The small molecule below binds the protein below.
Small molecule (SMILES): Nc1ncnc2c1ncn2[C@@H]1O[C@H](CO[P](=O)(O)O[P](=O)(O)OC[C@H]2O[C@@H](O)[C@H](O)[C@@H]2O)[C@@H](O)[C@H]1O

Sequence of chain 1.D:
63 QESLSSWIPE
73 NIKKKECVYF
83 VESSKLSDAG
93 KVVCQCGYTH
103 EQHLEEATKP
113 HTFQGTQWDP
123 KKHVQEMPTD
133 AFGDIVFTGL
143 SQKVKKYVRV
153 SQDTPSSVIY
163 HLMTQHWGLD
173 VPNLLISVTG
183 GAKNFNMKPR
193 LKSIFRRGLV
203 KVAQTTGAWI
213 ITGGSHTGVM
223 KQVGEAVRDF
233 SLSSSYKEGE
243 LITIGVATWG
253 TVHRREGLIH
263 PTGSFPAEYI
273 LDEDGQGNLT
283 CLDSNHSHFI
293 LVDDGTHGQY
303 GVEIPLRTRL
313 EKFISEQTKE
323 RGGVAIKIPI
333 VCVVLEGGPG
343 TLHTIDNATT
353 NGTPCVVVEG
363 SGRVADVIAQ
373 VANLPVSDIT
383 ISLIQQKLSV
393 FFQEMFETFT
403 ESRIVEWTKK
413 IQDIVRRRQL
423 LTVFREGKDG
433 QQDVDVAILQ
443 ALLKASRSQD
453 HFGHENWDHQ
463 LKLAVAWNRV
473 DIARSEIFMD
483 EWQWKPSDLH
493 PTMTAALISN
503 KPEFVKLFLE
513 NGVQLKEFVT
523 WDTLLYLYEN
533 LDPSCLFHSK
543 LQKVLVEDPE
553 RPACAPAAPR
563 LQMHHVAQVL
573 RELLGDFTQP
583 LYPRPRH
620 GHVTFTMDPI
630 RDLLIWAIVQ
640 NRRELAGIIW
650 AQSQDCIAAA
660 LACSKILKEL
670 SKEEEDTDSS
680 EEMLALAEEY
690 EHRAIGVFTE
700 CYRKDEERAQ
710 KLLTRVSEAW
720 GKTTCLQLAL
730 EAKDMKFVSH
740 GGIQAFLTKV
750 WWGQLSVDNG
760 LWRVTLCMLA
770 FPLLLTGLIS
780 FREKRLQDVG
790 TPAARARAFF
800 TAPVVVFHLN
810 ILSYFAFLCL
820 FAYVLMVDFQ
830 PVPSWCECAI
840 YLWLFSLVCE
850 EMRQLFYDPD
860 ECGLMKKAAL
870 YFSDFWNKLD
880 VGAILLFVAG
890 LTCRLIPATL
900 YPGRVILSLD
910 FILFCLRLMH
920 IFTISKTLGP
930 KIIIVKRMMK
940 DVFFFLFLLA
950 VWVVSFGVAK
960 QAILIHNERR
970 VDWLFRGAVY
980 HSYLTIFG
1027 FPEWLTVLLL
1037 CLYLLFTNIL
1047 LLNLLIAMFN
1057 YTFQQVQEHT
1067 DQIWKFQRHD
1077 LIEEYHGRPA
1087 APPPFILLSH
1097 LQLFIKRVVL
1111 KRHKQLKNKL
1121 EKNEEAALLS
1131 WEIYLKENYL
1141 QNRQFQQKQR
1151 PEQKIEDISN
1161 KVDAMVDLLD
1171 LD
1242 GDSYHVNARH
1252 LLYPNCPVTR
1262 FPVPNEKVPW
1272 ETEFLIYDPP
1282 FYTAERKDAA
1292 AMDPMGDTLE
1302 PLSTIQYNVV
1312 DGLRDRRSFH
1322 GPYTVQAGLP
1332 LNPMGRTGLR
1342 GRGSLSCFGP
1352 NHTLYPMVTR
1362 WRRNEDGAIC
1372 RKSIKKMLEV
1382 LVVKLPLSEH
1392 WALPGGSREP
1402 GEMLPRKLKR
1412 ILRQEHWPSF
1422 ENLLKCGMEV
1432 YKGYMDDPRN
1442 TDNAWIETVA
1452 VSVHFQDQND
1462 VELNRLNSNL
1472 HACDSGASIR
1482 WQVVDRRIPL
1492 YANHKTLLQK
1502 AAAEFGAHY

Binding-site contacts:
Ligand atom C2' contacts residue TYR302 of chain 1.D at 3.6 Å (hydrophobic).
Ligand atom C5D contacts residue THR343 of chain 1.D at 3.6 Å.
Ligand atom O1D contacts residue THR181 of chain 1.D at 3.0 Å (h-bond).
Ligand atom O2B contacts residue PRO341 of chain 1.D at 3.4 Å (h-bond).
Ligand atom PA contacts residue ASN186 of chain 1.D at 3.3 Å.
Ligand atom O2B contacts residue GLY340 of chain 1.D at 2.9 Å (h-bond).
Ligand atom C4 contacts residue TYR302 of chain 1.D at 3.6 Å (hydrophobic).
Ligand atom O4D contacts residue GLY182 of chain 1.D at 3.0 Å (h-bond).
Ligand atom C4 contacts residue ALA184 of chain 1.D at 3.6 Å (hydrophobic).
Ligand atom N3 contacts residue ALA184 of chain 1.D at 3.4 Å.
Ligand atom N9 contacts residue TYR302 of chain 1.D at 3.5 Å.
Ligand atom PB contacts residue GLY342 of chain 1.D at 3.5 Å.
Ligand atom O2A contacts residue ARG365 of chain 1.D at 3.7 Å.
Ligand atom O4D contacts residue THR181 of chain 1.D at 3.5 Å (h-bond).
Ligand atom C1' contacts residue LYS185 of chain 1.D at 3.7 Å.
Ligand atom C5 contacts residue TYR302 of chain 1.D at 3.6 Å (hydrophobic).
Ligand atom O1A contacts residue ARG365 of chain 1.D at 2.3 Å (salt-bridge).
Ligand atom C5D contacts residue GLY182 of chain 1.D at 3.3 Å.
Ligand atom C2 contacts residue ALA184 of chain 1.D at 3.7 Å (hydrophobic).
Ligand atom O4' contacts residue LYS185 of chain 1.D at 3.4 Å.
Ligand atom O2B contacts residue THR343 of chain 1.D at 3.0 Å (h-bond).
Ligand atom O3A contacts residue ALA184 of chain 1.D at 3.7 Å.
Ligand atom O3A contacts residue GLY183 of chain 1.D at 3.6 Å.
Ligand atom N7 contacts residue TYR302 of chain 1.D at 3.4 Å.
Ligand atom O5' contacts residue ASN186 of chain 1.D at 2.9 Å (h-bond).
Ligand atom O1B contacts residue GLY342 of chain 1.D at 3.5 Å (h-bond).
Ligand atom O2B contacts residue GLY342 of chain 1.D at 2.8 Å (h-bond).
Ligand atom C8 contacts residue TYR302 of chain 1.D at 3.3 Å (hydrophobic).
Ligand atom O2A contacts residue PRO341 of chain 1.D at 3.3 Å.
Ligand atom C6 contacts residue TYR302 of chain 1.D at 3.7 Å (hydrophobic).
Ligand atom O2A contacts residue GLY340 of chain 1.D at 3.3 Å.
Ligand atom O1A contacts residue ASN186 of chain 1.D at 2.8 Å (h-bond).
Ligand atom C5' contacts residue ASN186 of chain 1.D at 3.3 Å.
Ligand atom C4' contacts residue ASN186 of chain 1.D at 3.7 Å.
Ligand atom O1A contacts residue GLY183 of chain 1.D at 3.3 Å.
Ligand atom C4D contacts residue GLY182 of chain 1.D at 3.5 Å.
Ligand atom O1D contacts residue ARG309 of chain 1.D at 2.8 Å (salt-bridge).
Ligand atom O2' contacts residue TYR302 of chain 1.D at 3.2 Å.
Ligand atom C5D contacts residue GLY342 of chain 1.D at 3.7 Å.
Ligand atom PA contacts residue ARG365 of chain 1.D at 3.4 Å.